A protein and the small-molecule ligand that binds it are described below.
Small molecule (SMILES): CC(=O)N[C@@H]1[C@@H](O)[C@H](O)[C@@H](CO)O[C@H]1O

Sequence of chain 1.O:
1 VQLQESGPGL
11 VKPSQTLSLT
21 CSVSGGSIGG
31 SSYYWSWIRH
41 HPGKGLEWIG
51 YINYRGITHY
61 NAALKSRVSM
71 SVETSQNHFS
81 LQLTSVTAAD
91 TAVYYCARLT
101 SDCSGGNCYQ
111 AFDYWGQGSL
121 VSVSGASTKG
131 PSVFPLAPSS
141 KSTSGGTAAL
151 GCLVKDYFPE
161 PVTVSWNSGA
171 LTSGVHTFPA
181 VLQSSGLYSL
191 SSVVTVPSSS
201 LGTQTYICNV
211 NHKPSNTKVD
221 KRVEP

Sequence of chain 1.P:
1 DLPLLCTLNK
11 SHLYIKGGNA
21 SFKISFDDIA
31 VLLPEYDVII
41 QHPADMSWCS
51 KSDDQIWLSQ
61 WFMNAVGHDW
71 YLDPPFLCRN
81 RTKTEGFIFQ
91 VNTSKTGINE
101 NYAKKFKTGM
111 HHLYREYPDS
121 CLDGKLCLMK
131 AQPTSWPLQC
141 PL

Binding-site contacts:
Ligand atom C5 contacts residue TRP48 of chain 1.P at 4.4 Å (hydrophobic).
Ligand atom O5 contacts residue ASN80 of chain 1.P at 2.3 Å (h-bond).
Ligand atom O5 contacts residue THR82 of chain 1.P at 4.1 Å.
Ligand atom C7 contacts residue ASP37 of chain 1.P at 4.5 Å.
Ligand atom C2 contacts residue ASN80 of chain 1.P at 2.4 Å.
Ligand atom C6 contacts residue GLY106 of chain 1.O at 4.3 Å.
Ligand atom C8 contacts residue VAL38 of chain 1.P at 4.2 Å (hydrophobic).
Ligand atom C2 contacts residue TRP48 of chain 1.P at 4.4 Å (hydrophobic).
Ligand atom C1 contacts residue ASN80 of chain 1.P at 1.4 Å.
Ligand atom C6 contacts residue THR82 of chain 1.P at 4.5 Å.
Ligand atom C3 contacts residue ASN80 of chain 1.P at 3.8 Å.
Ligand atom C8 contacts residue ASP37 of chain 1.P at 3.1 Å.
Ligand atom C7 contacts residue ASN80 of chain 1.P at 3.8 Å.
Ligand atom O4 contacts residue GLY106 of chain 1.O at 4.2 Å.
Ligand atom C5 contacts residue ASN80 of chain 1.P at 3.6 Å.
Ligand atom N2 contacts residue ASN80 of chain 1.P at 2.9 Å (h-bond).
Ligand atom C1 contacts residue TRP48 of chain 1.P at 3.6 Å (hydrophobic).
Ligand atom O5 contacts residue TRP48 of chain 1.P at 4.2 Å.
Ligand atom O7 contacts residue TRP48 of chain 1.P at 3.0 Å.
Ligand atom C6 contacts residue GLY105 of chain 1.O at 3.3 Å.
Ligand atom C5 contacts residue GLY105 of chain 1.O at 3.8 Å.
Ligand atom C4 contacts residue ASN80 of chain 1.P at 4.2 Å.
Ligand atom O5 contacts residue GLY105 of chain 1.O at 4.4 Å.
Ligand atom C7 contacts residue TRP48 of chain 1.P at 3.9 Å (hydrophobic).
Ligand atom O7 contacts residue ASN80 of chain 1.P at 4.2 Å.
Ligand atom C5 contacts residue GLY106 of chain 1.O at 4.3 Å.